This small molecule binds to this protein.
Small molecule (SMILES): O=C(O)CCC(=O)OC[C@@H](NC(=O)C(Cl)Cl)[C@H](O)c1ccc([N+](=O)[O-])cc1

Sequence of chain 3.E:
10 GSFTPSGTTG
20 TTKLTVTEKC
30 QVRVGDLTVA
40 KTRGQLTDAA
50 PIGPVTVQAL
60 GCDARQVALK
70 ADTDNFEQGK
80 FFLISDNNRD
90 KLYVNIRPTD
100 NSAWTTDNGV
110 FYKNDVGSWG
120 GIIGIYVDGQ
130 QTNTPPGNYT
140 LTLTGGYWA

Binding-site contacts:
Ligand atom C14 contacts residue PRO50 of chain 3.E at 3.5 Å (hydrophobic).
Ligand atom CL2 contacts residue PRO53 of chain 3.E at 3.7 Å.
Ligand atom C14 contacts residue GLY52 of chain 3.E at 4.0 Å.
Ligand atom O16 contacts residue VAL38 of chain 3.E at 4.0 Å.
Ligand atom CL2 contacts residue GLY123 of chain 3.E at 3.6 Å.
Ligand atom CL1 contacts residue TYR125 of chain 3.E at 3.6 Å.
Ligand atom C15 contacts residue GLY52 of chain 3.E at 3.7 Å.
Ligand atom O4 contacts residue PRO50 of chain 3.E at 3.1 Å.
Ligand atom O15 contacts residue GLY52 of chain 3.E at 3.5 Å.
Ligand atom O2 contacts residue PRO53 of chain 3.E at 3.4 Å.
Ligand atom CL2 contacts residue TYR125 of chain 3.E at 3.9 Å.
Ligand atom CL1 contacts residue PRO53 of chain 3.E at 4.1 Å.
Ligand atom CL1 contacts residue PRO50 of chain 3.E at 3.7 Å.
Ligand atom C13 contacts residue GLY52 of chain 3.E at 4.0 Å.
Ligand atom C13 contacts residue PRO50 of chain 3.E at 3.2 Å (hydrophobic).
Ligand atom C1 contacts residue TYR125 of chain 3.E at 3.5 Å (hydrophobic).
Ligand atom C14 contacts residue ILE51 of chain 3.E at 3.1 Å (hydrophobic).
Ligand atom C2 contacts residue PRO50 of chain 3.E at 3.9 Å (hydrophobic).
Ligand atom N2 contacts residue PRO50 of chain 3.E at 4.0 Å.
Ligand atom O15 contacts residue ILE51 of chain 3.E at 4.0 Å.
Ligand atom O2 contacts residue PRO50 of chain 3.E at 4.1 Å.
Ligand atom CL1 contacts residue ILE124 of chain 3.E at 3.3 Å.
Ligand atom O9B contacts residue PRO53 of chain 3.E at 4.1 Å.
Ligand atom CL2 contacts residue THR98 of chain 3.E at 4.0 Å.
Ligand atom O16 contacts residue ILE51 of chain 3.E at 3.4 Å (h-bond).
Ligand atom CL1 contacts residue ILE51 of chain 3.E at 4.2 Å.
Ligand atom C13 contacts residue ILE51 of chain 3.E at 3.9 Å (hydrophobic).
Ligand atom CL1 contacts residue GLY123 of chain 3.E at 3.7 Å.
Ligand atom C1 contacts residue PRO50 of chain 3.E at 4.2 Å (hydrophobic).
Ligand atom CL2 contacts residue ILE121 of chain 3.E at 3.9 Å.
Ligand atom C8 contacts residue PRO53 of chain 3.E at 3.8 Å (hydrophobic).
Ligand atom C12 contacts residue PRO50 of chain 3.E at 3.8 Å (hydrophobic).
Ligand atom O9A contacts residue ILE121 of chain 3.E at 3.6 Å.
Ligand atom CL1 contacts residue GLY52 of chain 3.E at 3.4 Å.
Ligand atom O2 contacts residue GLY52 of chain 3.E at 3.6 Å.
Ligand atom O16 contacts residue GLY52 of chain 3.E at 4.2 Å.
Ligand atom C4 contacts residue PRO50 of chain 3.E at 3.7 Å (hydrophobic).
Ligand atom O15 contacts residue PRO53 of chain 3.E at 3.3 Å.
Ligand atom C15 contacts residue ILE51 of chain 3.E at 3.3 Å (hydrophobic).
Ligand atom C1 contacts residue GLY123 of chain 3.E at 4.2 Å.